Binding-site contacts:
Ligand atom CB contacts residue ASP729 of chain 1.D at 3.4 Å.
Ligand atom C contacts residue SER687 of chain 1.D at 3.6 Å.
Ligand atom OXT contacts residue SER509 of chain 1.D at 3.1 Å (h-bond).
Ligand atom CD contacts residue TYR728 of chain 1.D at 3.5 Å (hydrophobic).
Ligand atom C contacts residue HIS483 of chain 1.D at 3.9 Å.
Ligand atom CA contacts residue ASP729 of chain 1.D at 3.0 Å.
Ligand atom O contacts residue ARG516 of chain 1.D at 3.0 Å (salt-bridge).
Ligand atom CD contacts residue GLY686 of chain 1.D at 4.1 Å.
Ligand atom CG contacts residue ASP729 of chain 1.D at 3.2 Å.
Ligand atom O contacts residue SER687 of chain 1.D at 2.9 Å (h-bond).
Ligand atom N contacts residue TYR759 of chain 1.D at 3.9 Å.
Ligand atom O contacts residue GLY686 of chain 1.D at 3.8 Å.
Ligand atom OXT contacts residue THR511 of chain 1.D at 3.5 Å (h-bond).
Ligand atom CA contacts residue THR511 of chain 1.D at 3.5 Å.
Ligand atom OXT contacts residue LEU510 of chain 1.D at 3.8 Å.
Ligand atom N contacts residue ASP729 of chain 1.D at 2.6 Å (salt-bridge).
Ligand atom CB contacts residue SER509 of chain 1.D at 4.1 Å.
Ligand atom CG contacts residue TYR728 of chain 1.D at 3.3 Å (hydrophobic).
Ligand atom CD contacts residue THR688 of chain 1.D at 3.4 Å.
Ligand atom CA contacts residue SER509 of chain 1.D at 3.8 Å.
Ligand atom CD contacts residue SER687 of chain 1.D at 4.0 Å.
Ligand atom OE2 contacts residue THR688 of chain 1.D at 3.5 Å (h-bond).
Ligand atom O contacts residue THR511 of chain 1.D at 3.2 Å (h-bond).
Ligand atom OE1 contacts residue THR688 of chain 1.D at 2.5 Å (h-bond).
Ligand atom OE1 contacts residue ASP729 of chain 1.D at 2.8 Å (salt-bridge).
Ligand atom OE1 contacts residue TYR728 of chain 1.D at 3.9 Å.
Ligand atom CD contacts residue ASP729 of chain 1.D at 3.6 Å.
Ligand atom OE2 contacts residue TYR728 of chain 1.D at 3.8 Å.
Ligand atom CA contacts residue SER687 of chain 1.D at 3.7 Å.
Ligand atom CB contacts residue HIS483 of chain 1.D at 3.3 Å.
Ligand atom OE2 contacts residue SER687 of chain 1.D at 3.8 Å.
Ligand atom C contacts residue THR511 of chain 1.D at 3.1 Å.
Ligand atom OE1 contacts residue SER687 of chain 1.D at 3.6 Å (h-bond).
Ligand atom N contacts residue THR511 of chain 1.D at 3.4 Å.
Ligand atom OXT contacts residue ARG516 of chain 1.D at 3.2 Å (salt-bridge).
Ligand atom C contacts residue ARG516 of chain 1.D at 3.7 Å.
Ligand atom OXT contacts residue HIS483 of chain 1.D at 3.2 Å.
Ligand atom OE2 contacts residue GLY686 of chain 1.D at 3.2 Å.
Ligand atom N contacts residue SER509 of chain 1.D at 2.9 Å (h-bond).
Ligand atom C contacts residue SER509 of chain 1.D at 3.8 Å.

The small molecule below binds the protein below.
Small molecule (SMILES): N[C@@H](CCC(=O)O)C(=O)O

Sequence of chain 1.D:
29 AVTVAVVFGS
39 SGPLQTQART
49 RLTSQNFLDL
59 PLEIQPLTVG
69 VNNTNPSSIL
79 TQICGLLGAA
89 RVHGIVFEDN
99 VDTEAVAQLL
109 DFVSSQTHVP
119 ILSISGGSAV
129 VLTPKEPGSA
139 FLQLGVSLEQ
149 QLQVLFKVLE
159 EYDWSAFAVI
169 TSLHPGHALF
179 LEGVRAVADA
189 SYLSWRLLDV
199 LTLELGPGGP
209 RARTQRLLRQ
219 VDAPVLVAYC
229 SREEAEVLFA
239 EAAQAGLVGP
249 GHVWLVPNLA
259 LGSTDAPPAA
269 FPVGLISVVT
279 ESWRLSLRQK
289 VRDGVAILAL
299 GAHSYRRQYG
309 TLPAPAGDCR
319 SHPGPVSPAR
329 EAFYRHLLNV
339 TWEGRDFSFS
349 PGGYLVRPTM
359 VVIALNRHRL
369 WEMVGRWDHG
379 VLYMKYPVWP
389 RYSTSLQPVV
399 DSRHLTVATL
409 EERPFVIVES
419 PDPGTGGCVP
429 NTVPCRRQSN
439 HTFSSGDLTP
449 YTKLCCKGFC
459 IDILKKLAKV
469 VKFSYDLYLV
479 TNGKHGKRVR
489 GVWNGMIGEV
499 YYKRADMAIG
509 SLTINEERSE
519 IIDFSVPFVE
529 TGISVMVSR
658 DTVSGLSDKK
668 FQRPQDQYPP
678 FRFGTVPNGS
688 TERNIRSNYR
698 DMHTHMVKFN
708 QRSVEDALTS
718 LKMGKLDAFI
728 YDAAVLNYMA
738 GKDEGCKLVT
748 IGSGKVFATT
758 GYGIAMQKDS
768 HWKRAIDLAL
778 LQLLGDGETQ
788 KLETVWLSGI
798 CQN